Sequence of chain 1.C:
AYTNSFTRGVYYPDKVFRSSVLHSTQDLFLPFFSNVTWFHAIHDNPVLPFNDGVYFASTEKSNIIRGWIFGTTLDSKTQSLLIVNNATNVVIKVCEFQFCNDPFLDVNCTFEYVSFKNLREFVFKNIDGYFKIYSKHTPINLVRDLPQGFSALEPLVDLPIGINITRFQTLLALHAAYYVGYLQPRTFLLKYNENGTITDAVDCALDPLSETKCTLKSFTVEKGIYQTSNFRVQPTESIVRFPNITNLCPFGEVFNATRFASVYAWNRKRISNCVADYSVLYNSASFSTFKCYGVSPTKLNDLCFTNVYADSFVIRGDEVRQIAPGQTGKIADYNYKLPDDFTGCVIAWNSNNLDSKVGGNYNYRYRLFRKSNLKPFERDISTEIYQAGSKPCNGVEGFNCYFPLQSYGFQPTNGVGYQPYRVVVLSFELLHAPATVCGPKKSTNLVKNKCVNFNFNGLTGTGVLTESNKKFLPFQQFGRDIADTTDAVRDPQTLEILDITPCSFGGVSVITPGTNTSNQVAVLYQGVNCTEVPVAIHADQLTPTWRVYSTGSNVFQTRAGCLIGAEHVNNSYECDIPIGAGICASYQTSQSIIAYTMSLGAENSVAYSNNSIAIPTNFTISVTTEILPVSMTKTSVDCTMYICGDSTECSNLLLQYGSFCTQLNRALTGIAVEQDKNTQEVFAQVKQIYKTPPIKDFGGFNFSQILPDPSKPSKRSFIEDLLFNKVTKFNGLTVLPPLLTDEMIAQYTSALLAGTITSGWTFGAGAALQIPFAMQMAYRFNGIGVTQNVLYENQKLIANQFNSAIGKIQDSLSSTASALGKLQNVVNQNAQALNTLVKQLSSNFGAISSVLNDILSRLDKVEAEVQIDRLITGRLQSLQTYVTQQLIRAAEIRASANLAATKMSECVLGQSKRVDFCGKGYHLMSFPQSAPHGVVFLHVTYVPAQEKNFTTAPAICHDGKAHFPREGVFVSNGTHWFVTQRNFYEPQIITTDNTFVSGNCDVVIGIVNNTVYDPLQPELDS

This protein binds this small molecule.
Small molecule (SMILES): CC(=O)N[C@H]1[C@H](O[C@H]2[C@H](O)[C@@H](NC(C)=O)CO[C@@H]2CO)O[C@H](CO)[C@@H](O)[C@@H]1O

Binding-site contacts:
Ligand atom C7 contacts residue HIS1099 of chain 1.C at 3.7 Å.
Ligand atom C6 contacts residue PHE1101 of chain 1.C at 3.8 Å (hydrophobic).
Ligand atom C1 contacts residue HIS1099 of chain 1.C at 3.5 Å.
Ligand atom C7 contacts residue THR1098 of chain 1.C at 4.0 Å.
Ligand atom C8 contacts residue THR1098 of chain 1.C at 4.2 Å.
Ligand atom C5 contacts residue HIS1099 of chain 1.C at 3.4 Å.
Ligand atom C8 contacts residue ASN1096 of chain 1.C at 3.6 Å.
Ligand atom C1 contacts residue PHE1101 of chain 1.C at 4.3 Å (hydrophobic).
Ligand atom C5 contacts residue ASN1096 of chain 1.C at 3.7 Å.
Ligand atom N2 contacts residue ASN1096 of chain 1.C at 2.9 Å (h-bond).
Ligand atom C2 contacts residue THR1098 of chain 1.C at 3.4 Å.
Ligand atom C3 contacts residue HIS1099 of chain 1.C at 3.8 Å.
Ligand atom O4 contacts residue HIS1099 of chain 1.C at 3.8 Å.
Ligand atom O5 contacts residue THR1098 of chain 1.C at 4.5 Å.
Ligand atom C2 contacts residue ASN1096 of chain 1.C at 2.5 Å.
Ligand atom C6 contacts residue HIS1099 of chain 1.C at 4.4 Å.
Ligand atom O5 contacts residue PHE1101 of chain 1.C at 3.3 Å.
Ligand atom C4 contacts residue ASN1096 of chain 1.C at 4.2 Å.
Ligand atom O3 contacts residue THR1098 of chain 1.C at 4.5 Å.
Ligand atom C2 contacts residue HIS1099 of chain 1.C at 4.2 Å.
Ligand atom O7 contacts residue ASN1096 of chain 1.C at 3.9 Å.
Ligand atom C3 contacts residue ASN1096 of chain 1.C at 3.8 Å.
Ligand atom C3 contacts residue THR1098 of chain 1.C at 3.6 Å.
Ligand atom O5 contacts residue ASN1096 of chain 1.C at 2.3 Å (h-bond).
Ligand atom C5 contacts residue PHE1101 of chain 1.C at 4.1 Å (hydrophobic).
Ligand atom C1 contacts residue THR1098 of chain 1.C at 3.3 Å.
Ligand atom O6 contacts residue PHE1101 of chain 1.C at 3.9 Å.
Ligand atom C8 contacts residue HIS1099 of chain 1.C at 3.7 Å.
Ligand atom O7 contacts residue HIS1099 of chain 1.C at 3.1 Å (h-bond).
Ligand atom C4 contacts residue HIS1099 of chain 1.C at 4.0 Å.
Ligand atom C1 contacts residue ASN1096 of chain 1.C at 1.4 Å.
Ligand atom N2 contacts residue THR1098 of chain 1.C at 2.9 Å (h-bond).
Ligand atom C7 contacts residue ASN1096 of chain 1.C at 3.6 Å.
Ligand atom O5 contacts residue HIS1099 of chain 1.C at 3.8 Å.